Sequence of chain 1.A:
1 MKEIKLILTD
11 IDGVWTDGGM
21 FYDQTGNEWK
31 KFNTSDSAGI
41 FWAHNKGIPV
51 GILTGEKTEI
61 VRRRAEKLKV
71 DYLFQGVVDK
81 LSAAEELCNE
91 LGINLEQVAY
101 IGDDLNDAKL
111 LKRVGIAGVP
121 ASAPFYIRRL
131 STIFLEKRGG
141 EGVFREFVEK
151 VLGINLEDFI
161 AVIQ

The small molecule below binds the protein below.
Small molecule (SMILES): CC(=O)N[C@H]1[C@H]([C@H](O)[C@H](O)CO)O[C@](O)(C(=O)O)C[C@@H]1O

Sequence of chain 1.B:
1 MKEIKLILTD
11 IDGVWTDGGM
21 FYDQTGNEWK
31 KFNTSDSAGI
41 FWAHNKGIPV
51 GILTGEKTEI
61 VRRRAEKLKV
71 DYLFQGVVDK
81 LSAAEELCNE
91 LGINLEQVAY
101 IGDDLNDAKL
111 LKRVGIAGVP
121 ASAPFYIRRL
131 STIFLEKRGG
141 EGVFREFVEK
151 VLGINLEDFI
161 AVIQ

Binding-site contacts:
Ligand atom O2 contacts residue LYS67 of chain 1.B at 3.0 Å (salt-bridge).
Ligand atom C1 contacts residue THR34 of chain 1.B at 4.0 Å.
Ligand atom O1A contacts residue ARG64 of chain 1.B at 3.0 Å (salt-bridge).
Ligand atom O8 contacts residue GLY55 of chain 1.A at 3.7 Å.
Ligand atom O1B contacts residue GLU56 of chain 1.A at 4.0 Å.
Ligand atom C2 contacts residue GLU56 of chain 1.A at 3.4 Å.
Ligand atom O1A contacts residue SER37 of chain 1.B at 3.7 Å.
Ligand atom O2 contacts residue GLU56 of chain 1.A at 2.5 Å (salt-bridge).
Ligand atom O9 contacts residue THR54 of chain 1.A at 3.9 Å.
Ligand atom O1B contacts residue MET20 of chain 1.A at 3.4 Å (h-bond).
Ligand atom C6 contacts residue GLU56 of chain 1.A at 3.4 Å.
Ligand atom C1 contacts residue MET20 of chain 1.A at 3.8 Å (hydrophobic).
Ligand atom C8 contacts residue GLU56 of chain 1.A at 3.0 Å.
Ligand atom O8 contacts residue GLU56 of chain 1.A at 2.7 Å (salt-bridge).
Ligand atom C9 contacts residue VN41 of chain 1.J at 2.7 Å.
Ligand atom C7 contacts residue GLU56 of chain 1.A at 3.9 Å.
Ligand atom C1 contacts residue LYS67 of chain 1.B at 3.7 Å.
Ligand atom O9 contacts residue VN41 of chain 1.J at 2.1 Å.
Ligand atom C1 contacts residue GLU56 of chain 1.A at 4.0 Å.
Ligand atom C1 contacts residue ARG64 of chain 1.B at 3.4 Å.
Ligand atom O1A contacts residue MET20 of chain 1.A at 3.6 Å (h-bond).
Ligand atom C8 contacts residue THR34 of chain 1.B at 4.1 Å.
Ligand atom O7 contacts residue SER37 of chain 1.B at 3.9 Å.
Ligand atom O9 contacts residue GLU56 of chain 1.A at 3.5 Å.
Ligand atom O7 contacts residue THR34 of chain 1.B at 3.1 Å (h-bond).
Ligand atom O9 contacts residue ASP12 of chain 1.A at 3.2 Å (salt-bridge).
Ligand atom O6 contacts residue SER37 of chain 1.B at 3.8 Å.
Ligand atom O6 contacts residue THR34 of chain 1.B at 3.4 Å (h-bond).
Ligand atom O1B contacts residue LYS67 of chain 1.B at 2.8 Å (salt-bridge).
Ligand atom C5 contacts residue SER37 of chain 1.B at 3.8 Å.
Ligand atom C3 contacts residue LEU68 of chain 1.B at 4.0 Å (hydrophobic).
Ligand atom O1A contacts residue THR34 of chain 1.B at 3.1 Å (h-bond).
Ligand atom C1 contacts residue LEU68 of chain 1.B at 3.9 Å (hydrophobic).
Ligand atom O1A contacts residue LEU68 of chain 1.B at 4.0 Å.
Ligand atom C2 contacts residue LYS67 of chain 1.B at 4.0 Å.
Ligand atom O8 contacts residue VN41 of chain 1.J at 4.1 Å.
Ligand atom C3 contacts residue SER37 of chain 1.B at 3.8 Å.
Ligand atom O1B contacts residue ARG64 of chain 1.B at 2.9 Å (salt-bridge).
Ligand atom O6 contacts residue GLU56 of chain 1.A at 3.4 Å (salt-bridge).
Ligand atom C7 contacts residue THR34 of chain 1.B at 4.0 Å.